Sequence of chain 1.B:
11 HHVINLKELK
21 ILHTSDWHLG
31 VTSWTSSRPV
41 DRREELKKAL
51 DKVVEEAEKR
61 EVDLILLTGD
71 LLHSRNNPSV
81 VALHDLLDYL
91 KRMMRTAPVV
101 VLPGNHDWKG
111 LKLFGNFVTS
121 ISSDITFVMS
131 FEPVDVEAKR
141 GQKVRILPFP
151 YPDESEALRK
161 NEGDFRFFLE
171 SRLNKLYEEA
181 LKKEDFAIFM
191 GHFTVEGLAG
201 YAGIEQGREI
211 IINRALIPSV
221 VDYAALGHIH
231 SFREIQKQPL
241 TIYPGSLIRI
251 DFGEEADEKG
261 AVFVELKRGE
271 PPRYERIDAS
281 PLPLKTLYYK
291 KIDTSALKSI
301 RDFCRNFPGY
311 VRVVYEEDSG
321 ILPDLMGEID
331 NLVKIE

Binding-site contacts:
Ligand atom OAC contacts residue LEU71 of chain 1.B at 3.3 Å.
Ligand atom NAI contacts residue GLY69 of chain 1.B at 3.8 Å.
Ligand atom CAQ contacts residue ASP70 of chain 1.B at 3.9 Å.
Ligand atom CAN contacts residue LEU111 of chain 1.B at 3.9 Å (hydrophobic).
Ligand atom CAQ contacts residue LEU71 of chain 1.B at 3.8 Å (hydrophobic).
Ligand atom NAI contacts residue LEU71 of chain 1.B at 3.5 Å (h-bond).
Ligand atom OAC contacts residue VAL101 of chain 1.B at 3.5 Å.
Ligand atom CAN contacts residue TRP108 of chain 1.B at 4.0 Å (hydrophobic).
Ligand atom CAQ contacts residue GLY104 of chain 1.B at 3.6 Å.
Ligand atom CAH contacts residue LEU111 of chain 1.B at 3.5 Å (hydrophobic).
Ligand atom CAP contacts residue PRO103 of chain 1.B at 3.6 Å (hydrophobic).
Ligand atom NAI contacts residue PRO103 of chain 1.B at 3.6 Å.
Ligand atom SAL contacts residue LEU72 of chain 1.B at 3.9 Å.
Ligand atom CAB contacts residue HIS106 of chain 1.B at 3.3 Å.
Ligand atom CAH contacts residue LEU72 of chain 1.B at 3.8 Å (hydrophobic).
Ligand atom CAN contacts residue LEU83 of chain 1.B at 3.8 Å (hydrophobic).
Ligand atom SAD contacts residue GLY104 of chain 1.B at 3.7 Å.
Ligand atom OAK contacts residue TRP108 of chain 1.B at 3.3 Å.
Ligand atom NAI contacts residue ASP70 of chain 1.B at 3.6 Å (salt-bridge).
Ligand atom CAG contacts residue PHE114 of chain 1.B at 3.5 Å (hydrophobic).
Ligand atom CAH contacts residue LEU86 of chain 1.B at 4.0 Å (hydrophobic).
Ligand atom OAJ contacts residue TRP108 of chain 1.B at 3.4 Å.
Ligand atom CAO contacts residue LEU111 of chain 1.B at 3.6 Å (hydrophobic).
Ligand atom OAJ contacts residue LEU83 of chain 1.B at 3.4 Å.
Ligand atom CAM contacts residue LEU86 of chain 1.B at 3.5 Å (hydrophobic).
Ligand atom CAE contacts residue LEU86 of chain 1.B at 3.8 Å (hydrophobic).
Ligand atom CAG contacts residue LEU86 of chain 1.B at 3.9 Å (hydrophobic).
Ligand atom CAP contacts residue LEU71 of chain 1.B at 3.8 Å (hydrophobic).
Ligand atom NAI contacts residue GLY104 of chain 1.B at 3.2 Å (h-bond).
Ligand atom CAM contacts residue LEU111 of chain 1.B at 3.6 Å (hydrophobic).
Ligand atom OAC contacts residue PRO103 of chain 1.B at 3.5 Å.
Ligand atom CAB contacts residue LEU72 of chain 1.B at 3.4 Å (hydrophobic).
Ligand atom CAA contacts residue TRP108 of chain 1.B at 3.5 Å (hydrophobic).
Ligand atom CAF contacts residue LEU86 of chain 1.B at 3.4 Å (hydrophobic).
Ligand atom SAD contacts residue ASP70 of chain 1.B at 3.5 Å (salt-bridge).
Ligand atom CAA contacts residue PHE114 of chain 1.B at 3.4 Å (hydrophobic).
Ligand atom CAO contacts residue TRP108 of chain 1.B at 4.0 Å (hydrophobic).
Ligand atom CAF contacts residue LEU111 of chain 1.B at 3.9 Å (hydrophobic).
Ligand atom SAD contacts residue LEU71 of chain 1.B at 4.0 Å.
Ligand atom SAD contacts residue MES1 of chain 1.H at 3.6 Å (h-bond).

The small molecule below binds the protein below.
Small molecule (SMILES): COc1ccc(/C=C2\SC(=S)NC2=O)cc1OC